The small molecule below binds the protein below.
Small molecule (SMILES): NCCOB(c1ccccc1)c1ccccc1

Sequence of chain 1.D:
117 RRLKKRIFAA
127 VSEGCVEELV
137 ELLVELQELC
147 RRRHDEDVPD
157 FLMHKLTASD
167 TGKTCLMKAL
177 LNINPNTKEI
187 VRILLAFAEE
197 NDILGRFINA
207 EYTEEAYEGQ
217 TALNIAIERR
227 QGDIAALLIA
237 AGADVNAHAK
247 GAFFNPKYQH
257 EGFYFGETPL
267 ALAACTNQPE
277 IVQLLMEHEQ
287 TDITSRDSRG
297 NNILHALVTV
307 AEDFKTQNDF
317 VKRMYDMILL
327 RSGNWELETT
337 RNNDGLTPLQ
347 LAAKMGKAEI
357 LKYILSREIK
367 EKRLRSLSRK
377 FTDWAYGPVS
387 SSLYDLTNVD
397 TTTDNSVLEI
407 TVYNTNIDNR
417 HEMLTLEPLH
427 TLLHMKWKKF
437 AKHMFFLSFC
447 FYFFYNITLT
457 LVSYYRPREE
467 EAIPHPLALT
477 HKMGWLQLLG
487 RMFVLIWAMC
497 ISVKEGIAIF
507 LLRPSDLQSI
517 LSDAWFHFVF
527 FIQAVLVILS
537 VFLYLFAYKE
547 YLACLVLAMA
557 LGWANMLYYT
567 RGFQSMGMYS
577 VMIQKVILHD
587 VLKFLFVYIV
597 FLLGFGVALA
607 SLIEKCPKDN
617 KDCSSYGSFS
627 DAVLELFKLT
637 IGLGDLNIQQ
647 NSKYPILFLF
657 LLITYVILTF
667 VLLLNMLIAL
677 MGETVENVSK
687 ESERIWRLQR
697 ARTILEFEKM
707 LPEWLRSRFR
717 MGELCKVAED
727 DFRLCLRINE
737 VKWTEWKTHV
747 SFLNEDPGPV

Binding-site contacts:
Ligand atom C03 contacts residue ARG693 of chain 1.D at 3.6 Å.
Ligand atom C03 contacts residue LEU429 of chain 1.D at 3.7 Å (hydrophobic).
Ligand atom C12 contacts residue ARG696 of chain 1.D at 3.7 Å.
Ligand atom C16 contacts residue ARG693 of chain 1.D at 3.4 Å.
Ligand atom B01 contacts residue ARG693 of chain 1.D at 3.8 Å.
Ligand atom C05 contacts residue ARG693 of chain 1.D at 3.9 Å.
Ligand atom C11 contacts residue LEU429 of chain 1.D at 3.7 Å (hydrophobic).
Ligand atom C02 contacts residue ARG693 of chain 1.D at 3.6 Å.
Ligand atom C04 contacts residue ALA697 of chain 1.D at 4.2 Å (hydrophobic).
Ligand atom C11 contacts residue ARG696 of chain 1.D at 4.2 Å.
Ligand atom C06 contacts residue THR421 of chain 1.D at 4.2 Å.
Ligand atom C13 contacts residue ARG693 of chain 1.D at 4.4 Å.
Ligand atom O14 contacts residue HIS426 of chain 1.D at 3.9 Å.
Ligand atom C08 contacts residue LEU429 of chain 1.D at 4.4 Å (hydrophobic).
Ligand atom C10 contacts residue LEU429 of chain 1.D at 3.5 Å (hydrophobic).
Ligand atom O14 contacts residue ARG693 of chain 1.D at 3.3 Å.
Ligand atom C07 contacts residue LEU420 of chain 1.D at 4.4 Å (hydrophobic).
Ligand atom C07 contacts residue ARG693 of chain 1.D at 3.6 Å.
Ligand atom C09 contacts residue LEU429 of chain 1.D at 3.8 Å (hydrophobic).
Ligand atom C04 contacts residue LEU420 of chain 1.D at 3.6 Å (hydrophobic).
Ligand atom C05 contacts residue HIS417 of chain 1.D at 4.2 Å.
Ligand atom C06 contacts residue ARG693 of chain 1.D at 4.2 Å.
Ligand atom C04 contacts residue ARG693 of chain 1.D at 3.4 Å.
Ligand atom C06 contacts residue HIS417 of chain 1.D at 3.5 Å.
Ligand atom C05 contacts residue LEU420 of chain 1.D at 3.6 Å (hydrophobic).
Ligand atom B01 contacts residue HIS426 of chain 1.D at 3.9 Å.
Ligand atom C15 contacts residue ARG693 of chain 1.D at 4.1 Å.
Ligand atom C05 contacts residue LEU694 of chain 1.D at 3.7 Å (hydrophobic).
Ligand atom C06 contacts residue LEU420 of chain 1.D at 3.9 Å (hydrophobic).
Ligand atom C10 contacts residue HIS430 of chain 1.D at 3.6 Å.
Ligand atom C08 contacts residue HIS426 of chain 1.D at 4.0 Å.
Ligand atom C04 contacts residue LEU429 of chain 1.D at 4.1 Å (hydrophobic).
Ligand atom C09 contacts residue HIS426 of chain 1.D at 3.4 Å.
Ligand atom C04 contacts residue LEU694 of chain 1.D at 4.3 Å (hydrophobic).
Ligand atom C05 contacts residue ARG416 of chain 1.D at 4.2 Å.
Ligand atom C15 contacts residue HIS426 of chain 1.D at 3.4 Å.
Ligand atom C07 contacts residue HIS417 of chain 1.D at 4.1 Å.
Ligand atom C07 contacts residue THR421 of chain 1.D at 4.3 Å.
Ligand atom C10 contacts residue HIS426 of chain 1.D at 4.1 Å.
Ligand atom C11 contacts residue HIS430 of chain 1.D at 4.2 Å.